The protein below binds the small molecule below.
Small molecule (SMILES): CC(=O)N[C@H]1[C@H](O[C@H]2[C@H](O)[C@@H](NC(C)=O)CO[C@@H]2CO)O[C@H](CO)[C@@H](O[C@@H]2O[C@H](CO)[C@@H](O)[C@H](O)[C@@H]2O)[C@@H]1O

Sequence of chain 2.A:
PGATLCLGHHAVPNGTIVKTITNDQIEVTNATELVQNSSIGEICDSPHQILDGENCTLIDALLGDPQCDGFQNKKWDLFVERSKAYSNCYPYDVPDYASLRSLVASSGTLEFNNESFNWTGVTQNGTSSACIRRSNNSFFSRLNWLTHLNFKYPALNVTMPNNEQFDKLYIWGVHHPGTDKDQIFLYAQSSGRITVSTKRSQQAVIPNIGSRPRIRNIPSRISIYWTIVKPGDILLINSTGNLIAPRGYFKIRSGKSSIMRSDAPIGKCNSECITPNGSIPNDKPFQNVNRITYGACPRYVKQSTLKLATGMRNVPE

Sequence of chain 3.A:
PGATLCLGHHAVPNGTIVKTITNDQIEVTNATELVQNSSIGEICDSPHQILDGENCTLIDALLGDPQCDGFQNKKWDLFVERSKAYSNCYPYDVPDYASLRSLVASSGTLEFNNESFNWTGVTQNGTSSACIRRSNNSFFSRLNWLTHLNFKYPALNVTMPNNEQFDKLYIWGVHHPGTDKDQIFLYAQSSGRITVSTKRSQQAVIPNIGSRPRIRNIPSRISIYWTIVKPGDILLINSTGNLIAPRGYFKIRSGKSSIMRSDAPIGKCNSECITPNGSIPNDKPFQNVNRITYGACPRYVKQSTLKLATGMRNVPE

Binding-site contacts:
Ligand atom C5 contacts residue ASN159 of chain 3.A at 3.7 Å.
Ligand atom O7 contacts residue PRO215 of chain 2.A at 3.6 Å.
Ligand atom N2 contacts residue ARG216 of chain 2.A at 4.5 Å.
Ligand atom C5 contacts residue ASN219 of chain 2.A at 4.2 Å.
Ligand atom C2 contacts residue ASN159 of chain 3.A at 2.4 Å.
Ligand atom O5 contacts residue ASN159 of chain 3.A at 2.4 Å (h-bond).
Ligand atom C3 contacts residue ASN159 of chain 3.A at 3.8 Å.
Ligand atom N2 contacts residue SER213 of chain 2.A at 3.5 Å (h-bond).
Ligand atom C8 contacts residue PRO215 of chain 2.A at 4.2 Å (hydrophobic).
Ligand atom C5 contacts residue LEU238 of chain 3.A at 4.2 Å (hydrophobic).
Ligand atom O3 contacts residue ARG216 of chain 2.A at 3.3 Å.
Ligand atom C2 contacts residue ARG216 of chain 2.A at 3.7 Å.
Ligand atom C6 contacts residue THR161 of chain 3.A at 4.3 Å.
Ligand atom O5 contacts residue LEU238 of chain 3.A at 4.0 Å.
Ligand atom C3 contacts residue ARG216 of chain 2.A at 3.9 Å.
Ligand atom C5 contacts residue ARG216 of chain 2.A at 4.5 Å.
Ligand atom C7 contacts residue ARG216 of chain 2.A at 4.0 Å.
Ligand atom C7 contacts residue SER213 of chain 2.A at 4.1 Å.
Ligand atom O6 contacts residue ARG216 of chain 2.A at 3.8 Å.
Ligand atom C8 contacts residue ILE236 of chain 3.A at 3.9 Å (hydrophobic).
Ligand atom C7 contacts residue ASN159 of chain 3.A at 3.6 Å.
Ligand atom C4 contacts residue ASN159 of chain 3.A at 4.2 Å.
Ligand atom C7 contacts residue PRO215 of chain 2.A at 4.3 Å (hydrophobic).
Ligand atom C4 contacts residue ARG216 of chain 2.A at 4.1 Å.
Ligand atom C8 contacts residue ARG216 of chain 2.A at 4.4 Å.
Ligand atom O4 contacts residue ARG216 of chain 2.A at 3.4 Å (salt-bridge).
Ligand atom C1 contacts residue ASN159 of chain 3.A at 1.4 Å.
Ligand atom O5 contacts residue ARG216 of chain 2.A at 3.5 Å (salt-bridge).
Ligand atom N2 contacts residue ASN159 of chain 3.A at 2.9 Å (h-bond).
Ligand atom O7 contacts residue ASN159 of chain 3.A at 3.8 Å.
Ligand atom C6 contacts residue LEU238 of chain 3.A at 4.4 Å (hydrophobic).
Ligand atom C8 contacts residue SER213 of chain 2.A at 3.7 Å.
Ligand atom C2 contacts residue SER213 of chain 2.A at 4.4 Å.
Ligand atom O3 contacts residue SER213 of chain 2.A at 4.4 Å.
Ligand atom C1 contacts residue ARG216 of chain 2.A at 3.7 Å.
Ligand atom O7 contacts residue ARG214 of chain 2.A at 4.2 Å.
Ligand atom O7 contacts residue ARG216 of chain 2.A at 3.0 Å (salt-bridge).
Ligand atom C3 contacts residue SER213 of chain 2.A at 4.2 Å.
Ligand atom C1 contacts residue LEU238 of chain 3.A at 4.4 Å (hydrophobic).